The small molecule below binds the protein below.
Small molecule (SMILES): O=C(O)c1ccccc1CCC1Oc2ccccc2O1

Sequence of chain 1.A:
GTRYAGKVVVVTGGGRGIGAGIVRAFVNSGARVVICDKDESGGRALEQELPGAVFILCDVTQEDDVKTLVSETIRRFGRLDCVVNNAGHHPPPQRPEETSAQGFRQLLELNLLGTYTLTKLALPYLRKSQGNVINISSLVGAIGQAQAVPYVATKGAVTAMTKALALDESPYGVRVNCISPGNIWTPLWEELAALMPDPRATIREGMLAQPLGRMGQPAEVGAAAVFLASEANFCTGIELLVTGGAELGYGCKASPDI

Sequence of chain 4.A:
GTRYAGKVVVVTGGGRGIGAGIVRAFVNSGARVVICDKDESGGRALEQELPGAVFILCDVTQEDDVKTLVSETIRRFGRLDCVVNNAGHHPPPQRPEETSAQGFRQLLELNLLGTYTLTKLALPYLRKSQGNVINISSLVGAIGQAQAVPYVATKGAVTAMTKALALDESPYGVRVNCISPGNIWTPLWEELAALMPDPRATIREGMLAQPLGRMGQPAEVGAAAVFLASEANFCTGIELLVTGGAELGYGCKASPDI

Binding-site contacts:
Ligand atom O03 contacts residue TYR255 of chain 4.A at 3.3 Å (h-bond).
Ligand atom C04 contacts residue TYR156 of chain 1.A at 3.8 Å (hydrophobic).
Ligand atom C10 contacts residue ASN188 of chain 1.A at 3.5 Å.
Ligand atom C11 contacts residue GLN150 of chain 1.A at 3.4 Å.
Ligand atom C07 contacts residue LEU193 of chain 1.A at 3.7 Å (hydrophobic).
Ligand atom C18 contacts residue PRO98 of chain 1.A at 3.8 Å (hydrophobic).
Ligand atom C04 contacts residue HIS95 of chain 1.A at 3.8 Å.
Ligand atom C12 contacts residue LEU197 of chain 1.A at 3.9 Å (hydrophobic).
Ligand atom C08 contacts residue NAD1 of chain 1.D at 3.5 Å.
Ligand atom C15 contacts residue TRP194 of chain 1.A at 3.8 Å (hydrophobic).
Ligand atom C08 contacts residue TRP194 of chain 1.A at 3.6 Å (hydrophobic).
Ligand atom O03 contacts residue NAD1 of chain 1.D at 3.8 Å.
Ligand atom C06 contacts residue LEU193 of chain 1.A at 3.5 Å (hydrophobic).
Ligand atom C06 contacts residue NAD1 of chain 1.D at 3.5 Å.
Ligand atom C07 contacts residue NAD1 of chain 1.D at 3.6 Å.
Ligand atom C10 contacts residue TRP194 of chain 1.A at 3.6 Å (hydrophobic).
Ligand atom O01 contacts residue NAD1 of chain 1.D at 3.1 Å.
Ligand atom C17 contacts residue PRO98 of chain 1.A at 3.8 Å (hydrophobic).
Ligand atom O01 contacts residue SER143 of chain 1.A at 2.7 Å (h-bond).
Ligand atom C02 contacts residue NAD1 of chain 1.D at 3.3 Å.
Ligand atom O20 contacts residue GLN150 of chain 1.A at 2.8 Å (h-bond).
Ligand atom C09 contacts residue NAD1 of chain 1.D at 3.5 Å.
Ligand atom C04 contacts residue NAD1 of chain 1.D at 3.3 Å.
Ligand atom C05 contacts residue TYR156 of chain 1.A at 3.2 Å (hydrophobic).
Ligand atom C14 contacts residue LEU197 of chain 1.A at 3.8 Å (hydrophobic).
Ligand atom C02 contacts residue SER143 of chain 1.A at 3.5 Å.
Ligand atom O03 contacts residue SER143 of chain 1.A at 3.5 Å (h-bond).
Ligand atom C16 contacts residue THR207 of chain 1.A at 3.8 Å.
Ligand atom C10 contacts residue NAD1 of chain 1.D at 3.8 Å.
Ligand atom C05 contacts residue NAD1 of chain 1.D at 3.2 Å.
Ligand atom O01 contacts residue TYR156 of chain 1.A at 2.6 Å (h-bond).
Ligand atom C06 contacts residue HIS95 of chain 1.A at 3.7 Å.
Ligand atom C05 contacts residue HIS95 of chain 1.A at 3.8 Å.
Ligand atom C15 contacts residue LEU197 of chain 1.A at 3.6 Å (hydrophobic).
Ligand atom C19 contacts residue GLN150 of chain 1.A at 3.8 Å.
Ligand atom C16 contacts residue LEU197 of chain 1.A at 3.7 Å (hydrophobic).
Ligand atom O13 contacts residue TRP194 of chain 1.A at 3.6 Å.
Ligand atom O20 contacts residue HIS95 of chain 1.A at 3.6 Å (h-bond).
Ligand atom C12 contacts residue GLN150 of chain 1.A at 3.7 Å.
Ligand atom C02 contacts residue TYR156 of chain 1.A at 3.6 Å (hydrophobic).